Binding-site contacts:
Ligand atom C5 contacts residue ASN691 of chain 1.A at 3.8 Å.
Ligand atom O3 contacts residue ILE776 of chain 1.B at 4.4 Å.
Ligand atom N2 contacts residue ASN691 of chain 1.A at 3.7 Å.
Ligand atom C1 contacts residue ASN691 of chain 1.A at 3.1 Å.
Ligand atom C6 contacts residue TYR778 of chain 1.B at 4.3 Å (hydrophobic).
Ligand atom C5 contacts residue TYR778 of chain 1.B at 4.0 Å (hydrophobic).
Ligand atom O7 contacts residue TYR778 of chain 1.B at 4.2 Å.
Ligand atom C7 contacts residue ASN691 of chain 1.A at 4.0 Å.
Ligand atom C2 contacts residue ASN691 of chain 1.A at 4.1 Å.
Ligand atom C8 contacts residue TYR778 of chain 1.B at 3.8 Å (hydrophobic).
Ligand atom O5 contacts residue ASN691 of chain 1.A at 3.5 Å (h-bond).
Ligand atom C7 contacts residue TYR778 of chain 1.B at 4.2 Å (hydrophobic).
Ligand atom O6 contacts residue TYR778 of chain 1.B at 3.9 Å.
Ligand atom C8 contacts residue ASN691 of chain 1.A at 4.3 Å.
Ligand atom O4 contacts residue TYR778 of chain 1.B at 4.3 Å.

Sequence of chain 1.B:
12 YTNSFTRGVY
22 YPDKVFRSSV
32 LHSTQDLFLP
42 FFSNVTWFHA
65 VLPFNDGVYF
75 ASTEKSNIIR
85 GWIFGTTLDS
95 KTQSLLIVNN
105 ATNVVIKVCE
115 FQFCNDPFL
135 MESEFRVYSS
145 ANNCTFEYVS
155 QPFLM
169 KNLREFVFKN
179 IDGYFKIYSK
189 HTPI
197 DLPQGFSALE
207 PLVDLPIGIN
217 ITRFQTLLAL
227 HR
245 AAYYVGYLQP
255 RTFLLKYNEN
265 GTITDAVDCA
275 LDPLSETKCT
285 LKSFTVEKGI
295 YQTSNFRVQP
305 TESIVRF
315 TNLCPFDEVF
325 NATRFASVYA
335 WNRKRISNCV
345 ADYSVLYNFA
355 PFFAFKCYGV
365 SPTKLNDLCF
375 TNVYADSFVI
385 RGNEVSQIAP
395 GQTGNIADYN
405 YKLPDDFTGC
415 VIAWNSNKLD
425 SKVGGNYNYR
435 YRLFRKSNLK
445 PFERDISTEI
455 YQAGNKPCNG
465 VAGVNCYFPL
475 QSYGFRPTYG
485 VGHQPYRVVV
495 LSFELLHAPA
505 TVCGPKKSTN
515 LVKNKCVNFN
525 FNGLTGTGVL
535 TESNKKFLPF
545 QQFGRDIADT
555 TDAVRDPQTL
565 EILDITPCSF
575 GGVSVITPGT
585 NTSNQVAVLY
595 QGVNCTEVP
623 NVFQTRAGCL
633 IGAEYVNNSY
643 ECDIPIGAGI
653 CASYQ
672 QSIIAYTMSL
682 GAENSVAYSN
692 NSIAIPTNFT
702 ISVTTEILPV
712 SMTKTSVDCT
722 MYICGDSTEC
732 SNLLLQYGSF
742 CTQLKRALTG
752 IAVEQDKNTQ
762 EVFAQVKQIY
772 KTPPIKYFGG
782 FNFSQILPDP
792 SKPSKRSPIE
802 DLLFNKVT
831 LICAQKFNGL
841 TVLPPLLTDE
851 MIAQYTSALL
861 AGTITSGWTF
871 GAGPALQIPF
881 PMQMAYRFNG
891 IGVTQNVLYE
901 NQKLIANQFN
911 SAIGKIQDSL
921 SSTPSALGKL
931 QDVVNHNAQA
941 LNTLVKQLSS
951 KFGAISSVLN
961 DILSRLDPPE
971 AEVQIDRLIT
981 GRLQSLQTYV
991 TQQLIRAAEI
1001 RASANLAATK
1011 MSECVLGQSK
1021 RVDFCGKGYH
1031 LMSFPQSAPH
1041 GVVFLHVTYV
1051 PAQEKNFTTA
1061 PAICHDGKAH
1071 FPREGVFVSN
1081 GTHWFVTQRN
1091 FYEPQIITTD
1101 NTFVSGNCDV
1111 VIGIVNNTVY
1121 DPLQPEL

The protein below binds the small molecule below.
Small molecule (SMILES): CC(=O)N[C@H]1[C@H](O[C@H]2[C@H](O)[C@@H](NC(C)=O)CO[C@@H]2CO)O[C@H](CO)[C@@H](O)[C@@H]1O

Sequence of chain 1.A:
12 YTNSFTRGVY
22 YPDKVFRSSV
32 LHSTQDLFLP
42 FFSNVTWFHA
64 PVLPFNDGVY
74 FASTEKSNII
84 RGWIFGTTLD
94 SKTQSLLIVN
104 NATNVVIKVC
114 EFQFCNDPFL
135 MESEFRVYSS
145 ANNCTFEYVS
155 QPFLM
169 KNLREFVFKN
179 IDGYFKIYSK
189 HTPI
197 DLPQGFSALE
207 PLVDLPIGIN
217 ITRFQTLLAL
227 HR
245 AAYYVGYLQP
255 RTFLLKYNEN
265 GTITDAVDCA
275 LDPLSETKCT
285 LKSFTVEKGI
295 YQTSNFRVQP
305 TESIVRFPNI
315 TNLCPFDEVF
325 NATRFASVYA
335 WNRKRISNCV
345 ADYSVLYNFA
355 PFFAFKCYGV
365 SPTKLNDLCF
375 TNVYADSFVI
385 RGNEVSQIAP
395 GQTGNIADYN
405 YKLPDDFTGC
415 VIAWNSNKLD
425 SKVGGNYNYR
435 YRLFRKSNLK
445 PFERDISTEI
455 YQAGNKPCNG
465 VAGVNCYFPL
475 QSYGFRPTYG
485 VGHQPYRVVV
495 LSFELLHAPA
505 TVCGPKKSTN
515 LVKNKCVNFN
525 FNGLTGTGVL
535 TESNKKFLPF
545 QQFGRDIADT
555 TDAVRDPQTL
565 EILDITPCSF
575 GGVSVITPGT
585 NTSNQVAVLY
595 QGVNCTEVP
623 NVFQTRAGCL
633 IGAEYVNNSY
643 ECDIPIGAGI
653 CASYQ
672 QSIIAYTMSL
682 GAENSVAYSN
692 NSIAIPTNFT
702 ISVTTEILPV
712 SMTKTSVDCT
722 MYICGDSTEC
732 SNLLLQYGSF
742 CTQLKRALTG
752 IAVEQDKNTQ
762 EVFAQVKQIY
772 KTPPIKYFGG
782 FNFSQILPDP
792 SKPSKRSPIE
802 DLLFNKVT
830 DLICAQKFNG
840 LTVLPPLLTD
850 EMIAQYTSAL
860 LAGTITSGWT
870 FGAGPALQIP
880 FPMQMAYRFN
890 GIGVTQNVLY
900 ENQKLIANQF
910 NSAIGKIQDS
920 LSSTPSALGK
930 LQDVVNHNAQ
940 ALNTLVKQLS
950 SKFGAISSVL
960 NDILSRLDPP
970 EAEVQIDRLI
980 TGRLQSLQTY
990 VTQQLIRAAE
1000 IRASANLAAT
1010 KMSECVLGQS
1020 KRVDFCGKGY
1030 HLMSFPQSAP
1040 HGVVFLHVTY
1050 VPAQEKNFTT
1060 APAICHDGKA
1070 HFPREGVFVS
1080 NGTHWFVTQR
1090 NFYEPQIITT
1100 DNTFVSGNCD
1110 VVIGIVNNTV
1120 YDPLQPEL